The small molecule below binds the protein below.
Small molecule (SMILES): N#Cc1cccc(CN2CCc3ncn(Cc4ccc(Br)cc4)c(=O)c3C2)c1

Binding-site contacts:
Ligand atom C03 contacts residue LEU48 of chain 1.A at 3.8 Å (hydrophobic).
Ligand atom C19 contacts residue LEU23 of chain 1.B at 3.6 Å (hydrophobic).
Ligand atom C02 contacts residue VAL92 of chain 1.B at 3.4 Å (hydrophobic).
Ligand atom C20 contacts residue LEU23 of chain 1.B at 3.9 Å (hydrophobic).
Ligand atom C11 contacts residue HIS60 of chain 1.B at 3.4 Å.
Ligand atom C08 contacts residue TYR62 of chain 1.B at 3.7 Å (hydrophobic).
Ligand atom C10 contacts residue TYR62 of chain 1.B at 3.3 Å (hydrophobic).
Ligand atom C14 contacts residue GLU26 of chain 1.B at 3.4 Å.
Ligand atom C22 contacts residue SER52 of chain 1.A at 3.9 Å.
Ligand atom C10 contacts residue TRP90 of chain 1.B at 3.6 Å (hydrophobic).
Ligand atom C05 contacts residue LEU114 of chain 1.B at 3.9 Å (hydrophobic).
Ligand atom N01 contacts residue VAL92 of chain 1.B at 3.3 Å.
Ligand atom C08 contacts residue TRP90 of chain 1.B at 3.7 Å (hydrophobic).
Ligand atom C22 contacts residue ARG22 of chain 1.B at 3.9 Å.
Ligand atom C07 contacts residue TYR62 of chain 1.B at 3.8 Å (hydrophobic).
Ligand atom C04 contacts residue THR79 of chain 1.A at 3.6 Å.
Ligand atom N01 contacts residue ILE44 of chain 1.A at 3.5 Å.
Ligand atom C19 contacts residue LEU48 of chain 1.A at 3.5 Å (hydrophobic).
Ligand atom C17 contacts residue GLU26 of chain 1.B at 3.8 Å.
Ligand atom C02 contacts residue ILE44 of chain 1.A at 3.6 Å (hydrophobic).
Ligand atom C22 contacts residue GLU26 of chain 1.B at 3.7 Å.
Ligand atom C27 contacts residue TYR82 of chain 1.A at 3.9 Å (hydrophobic).
Ligand atom N09 contacts residue TYR62 of chain 1.B at 2.8 Å (h-bond).
Ligand atom N13 contacts residue ILE28 of chain 1.B at 3.6 Å.
Ligand atom C05 contacts residue TYR82 of chain 1.A at 3.7 Å (hydrophobic).
Ligand atom C02 contacts residue TYR62 of chain 1.B at 3.5 Å (hydrophobic).
Ligand atom C26 contacts residue TYR62 of chain 1.B at 3.4 Å (hydrophobic).
Ligand atom C06 contacts residue TYR82 of chain 1.A at 3.5 Å (hydrophobic).
Ligand atom BR21 contacts residue LEU23 of chain 1.B at 3.6 Å.
Ligand atom BR21 contacts residue PHE49 of chain 1.A at 3.6 Å.
Ligand atom C28 contacts residue TYR62 of chain 1.B at 3.2 Å (hydrophobic).
Ligand atom C18 contacts residue LEU48 of chain 1.A at 3.5 Å (hydrophobic).
Ligand atom N01 contacts residue TYR62 of chain 1.B at 3.2 Å.
Ligand atom C28 contacts residue LEU48 of chain 1.A at 3.9 Å (hydrophobic).
Ligand atom C23 contacts residue GLU26 of chain 1.B at 3.5 Å.
Ligand atom C23 contacts residue SER52 of chain 1.A at 3.5 Å.
Ligand atom C11 contacts residue TYR62 of chain 1.B at 3.4 Å (hydrophobic).
Ligand atom C27 contacts residue TYR62 of chain 1.B at 3.3 Å (hydrophobic).
Ligand atom C12 contacts residue TYR62 of chain 1.B at 3.4 Å (hydrophobic).
Ligand atom O25 contacts residue LEU48 of chain 1.A at 3.9 Å.

Sequence of chain 1.A:
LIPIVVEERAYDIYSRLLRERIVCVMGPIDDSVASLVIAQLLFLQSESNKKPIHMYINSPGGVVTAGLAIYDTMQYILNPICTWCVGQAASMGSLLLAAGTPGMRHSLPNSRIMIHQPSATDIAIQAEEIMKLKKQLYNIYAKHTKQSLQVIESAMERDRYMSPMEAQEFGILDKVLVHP

Sequence of chain 1.B:
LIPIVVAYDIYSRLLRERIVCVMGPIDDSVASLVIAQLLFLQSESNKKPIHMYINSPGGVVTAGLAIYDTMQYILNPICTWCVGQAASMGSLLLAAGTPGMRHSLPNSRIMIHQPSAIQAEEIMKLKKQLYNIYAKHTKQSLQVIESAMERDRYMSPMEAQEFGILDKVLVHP